Binding-site contacts:
Ligand atom N2 contacts residue ILE211 of chain 3.K at 4.0 Å.
Ligand atom C3 contacts residue ASN212 of chain 3.K at 3.8 Å.
Ligand atom C1 contacts residue ASN212 of chain 3.K at 1.4 Å.
Ligand atom N2 contacts residue ASN212 of chain 3.K at 2.9 Å (h-bond).
Ligand atom O5 contacts residue ASN212 of chain 3.K at 2.4 Å (h-bond).
Ligand atom O7 contacts residue ASN212 of chain 3.K at 4.1 Å.
Ligand atom C4 contacts residue ASN212 of chain 3.K at 4.2 Å.
Ligand atom C7 contacts residue ASN212 of chain 3.K at 3.7 Å.
Ligand atom C1 contacts residue ILE211 of chain 3.K at 4.2 Å (hydrophobic).
Ligand atom C2 contacts residue ASN212 of chain 3.K at 2.5 Å.
Ligand atom C5 contacts residue ASN212 of chain 3.K at 3.7 Å.

Sequence of chain 3.K:
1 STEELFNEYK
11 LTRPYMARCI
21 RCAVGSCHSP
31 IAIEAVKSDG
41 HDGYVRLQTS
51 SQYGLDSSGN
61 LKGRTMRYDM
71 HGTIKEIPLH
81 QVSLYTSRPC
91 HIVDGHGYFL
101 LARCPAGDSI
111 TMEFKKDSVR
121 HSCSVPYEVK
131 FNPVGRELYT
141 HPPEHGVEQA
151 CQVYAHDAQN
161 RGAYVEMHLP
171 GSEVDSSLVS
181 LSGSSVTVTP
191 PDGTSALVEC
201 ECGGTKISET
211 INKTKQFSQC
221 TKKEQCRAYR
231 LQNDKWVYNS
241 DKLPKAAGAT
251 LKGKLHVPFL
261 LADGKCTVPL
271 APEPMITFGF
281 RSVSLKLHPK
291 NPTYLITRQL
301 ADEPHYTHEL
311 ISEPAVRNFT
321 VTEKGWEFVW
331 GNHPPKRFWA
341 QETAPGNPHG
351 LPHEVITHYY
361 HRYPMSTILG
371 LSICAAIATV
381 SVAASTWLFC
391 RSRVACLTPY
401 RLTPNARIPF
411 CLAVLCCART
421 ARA

A protein and the small-molecule ligand that binds it are described below.
Small molecule (SMILES): CC(=O)N[C@@H]1[C@@H](O)[C@H](O)[C@@H](CO)O[C@H]1O